Sequence of chain 1.C:
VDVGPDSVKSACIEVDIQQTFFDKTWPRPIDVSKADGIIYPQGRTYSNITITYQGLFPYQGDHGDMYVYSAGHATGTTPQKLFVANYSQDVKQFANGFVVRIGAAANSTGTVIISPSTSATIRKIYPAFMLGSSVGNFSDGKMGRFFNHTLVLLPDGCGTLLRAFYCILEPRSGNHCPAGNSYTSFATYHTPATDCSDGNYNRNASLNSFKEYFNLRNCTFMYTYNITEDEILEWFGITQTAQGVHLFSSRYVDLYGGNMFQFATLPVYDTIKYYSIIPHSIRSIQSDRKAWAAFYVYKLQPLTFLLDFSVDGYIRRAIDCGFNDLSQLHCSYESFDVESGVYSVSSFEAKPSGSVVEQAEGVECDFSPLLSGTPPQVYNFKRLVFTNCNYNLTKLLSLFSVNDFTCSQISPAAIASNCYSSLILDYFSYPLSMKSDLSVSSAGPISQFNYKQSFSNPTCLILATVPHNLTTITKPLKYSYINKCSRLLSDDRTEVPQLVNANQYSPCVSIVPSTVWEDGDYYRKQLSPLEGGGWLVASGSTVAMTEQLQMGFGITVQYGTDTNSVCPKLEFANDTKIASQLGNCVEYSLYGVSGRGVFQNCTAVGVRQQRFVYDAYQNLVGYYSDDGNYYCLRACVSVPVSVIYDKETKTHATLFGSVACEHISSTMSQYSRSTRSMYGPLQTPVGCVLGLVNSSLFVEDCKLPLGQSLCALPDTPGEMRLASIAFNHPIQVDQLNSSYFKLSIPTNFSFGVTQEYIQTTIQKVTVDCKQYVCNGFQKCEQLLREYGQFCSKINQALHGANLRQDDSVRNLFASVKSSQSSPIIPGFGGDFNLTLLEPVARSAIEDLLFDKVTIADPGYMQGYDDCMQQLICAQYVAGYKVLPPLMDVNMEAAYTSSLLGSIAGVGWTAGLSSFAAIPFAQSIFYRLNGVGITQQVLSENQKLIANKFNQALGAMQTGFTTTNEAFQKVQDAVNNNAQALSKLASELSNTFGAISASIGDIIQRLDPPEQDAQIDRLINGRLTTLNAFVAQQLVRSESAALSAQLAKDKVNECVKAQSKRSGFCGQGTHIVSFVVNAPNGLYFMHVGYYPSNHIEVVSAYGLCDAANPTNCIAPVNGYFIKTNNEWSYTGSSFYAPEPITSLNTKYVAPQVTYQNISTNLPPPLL

Binding-site contacts:
Ligand atom C4 contacts residue ASN788 of chain 1.C at 4.2 Å.
Ligand atom C1 contacts residue ASN788 of chain 1.C at 1.4 Å.
Ligand atom C2 contacts residue ASN788 of chain 1.C at 2.5 Å.
Ligand atom C3 contacts residue ASN788 of chain 1.C at 3.8 Å.
Ligand atom N2 contacts residue ASN788 of chain 1.C at 2.9 Å (h-bond).
Ligand atom C1 contacts residue LYS1003 of chain 1.C at 4.5 Å.
Ligand atom C7 contacts residue THR787 of chain 1.C at 4.4 Å.
Ligand atom O7 contacts residue ASN788 of chain 1.C at 3.3 Å (h-bond).
Ligand atom C7 contacts residue ASN788 of chain 1.C at 3.3 Å.
Ligand atom C8 contacts residue ASN788 of chain 1.C at 3.9 Å.
Ligand atom C5 contacts residue ASN788 of chain 1.C at 3.7 Å.
Ligand atom C8 contacts residue THR787 of chain 1.C at 3.8 Å.
Ligand atom O5 contacts residue ASN788 of chain 1.C at 2.4 Å (h-bond).

This small molecule binds to this protein.
Small molecule (SMILES): CC(=O)N[C@@H]1[C@@H](O)[C@H](O)[C@@H](CO)O[C@H]1O